Binding-site contacts:
Ligand atom CAG contacts residue PHE234 of chain 1.F at 4.2 Å (hydrophobic).
Ligand atom NAY contacts residue TYR219 of chain 1.F at 4.3 Å.
Ligand atom OAC contacts residue TYR219 of chain 1.F at 4.2 Å.
Ligand atom NAX contacts residue PHE111 of chain 1.F at 3.7 Å.
Ligand atom CAS contacts residue PHE111 of chain 1.F at 4.3 Å (hydrophobic).
Ligand atom CAM contacts residue PHE234 of chain 1.F at 4.5 Å (hydrophobic).
Ligand atom SAE contacts residue PHE111 of chain 1.F at 4.2 Å.
Ligand atom CAV contacts residue PHE111 of chain 1.F at 4.0 Å (hydrophobic).
Ligand atom CAL contacts residue PHE234 of chain 1.F at 3.6 Å (hydrophobic).
Ligand atom CAS contacts residue PHE234 of chain 1.F at 3.9 Å (hydrophobic).
Ligand atom CAL contacts residue PHE111 of chain 1.F at 3.6 Å (hydrophobic).
Ligand atom CAH contacts residue PHE234 of chain 1.F at 4.0 Å (hydrophobic).
Ligand atom OAD contacts residue TYR219 of chain 1.F at 3.4 Å (h-bond).
Ligand atom OAB contacts residue ALA206 of chain 1.F at 4.0 Å.
Ligand atom CAH contacts residue ASP233 of chain 1.F at 3.5 Å.
Ligand atom CAI contacts residue PHE234 of chain 1.F at 4.4 Å (hydrophobic).
Ligand atom CAO contacts residue PHE234 of chain 1.F at 3.7 Å (hydrophobic).
Ligand atom CAU contacts residue PHE111 of chain 1.F at 4.3 Å (hydrophobic).
Ligand atom CAO contacts residue PHE111 of chain 1.F at 3.6 Å (hydrophobic).
Ligand atom CAG contacts residue ASP233 of chain 1.F at 3.4 Å.
Ligand atom CAI contacts residue ASP233 of chain 1.F at 4.4 Å.
Ligand atom SAE contacts residue ASN21 of chain 1.F at 4.5 Å.
Ligand atom CAO contacts residue PHE334 of chain 1.F at 4.4 Å (hydrophobic).
Ligand atom CAU contacts residue PHE334 of chain 1.F at 4.4 Å (hydrophobic).
Ligand atom OAA contacts residue PHE334 of chain 1.F at 3.5 Å.
Ligand atom OAD contacts residue LEU420 of chain 1.F at 4.4 Å.
Ligand atom OAB contacts residue GLY207 of chain 1.F at 3.2 Å (h-bond).

Sequence of chain 1.F:
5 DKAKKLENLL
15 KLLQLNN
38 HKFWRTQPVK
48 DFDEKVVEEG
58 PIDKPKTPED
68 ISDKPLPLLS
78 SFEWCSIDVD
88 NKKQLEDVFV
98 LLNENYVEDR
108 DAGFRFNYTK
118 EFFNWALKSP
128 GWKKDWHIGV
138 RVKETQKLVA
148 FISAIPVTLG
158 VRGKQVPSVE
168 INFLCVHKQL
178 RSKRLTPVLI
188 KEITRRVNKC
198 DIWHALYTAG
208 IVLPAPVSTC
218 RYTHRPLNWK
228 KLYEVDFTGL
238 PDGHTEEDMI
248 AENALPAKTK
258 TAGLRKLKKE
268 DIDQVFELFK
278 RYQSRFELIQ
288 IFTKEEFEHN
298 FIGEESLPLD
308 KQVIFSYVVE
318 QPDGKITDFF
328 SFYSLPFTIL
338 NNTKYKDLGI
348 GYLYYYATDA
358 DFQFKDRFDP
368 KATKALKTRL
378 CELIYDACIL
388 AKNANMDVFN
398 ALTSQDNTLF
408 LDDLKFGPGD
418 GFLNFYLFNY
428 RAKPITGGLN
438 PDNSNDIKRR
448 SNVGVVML

A small-molecule ligand and the protein it binds are described below.
Small molecule (SMILES): O=C1/C(=C/c2cccc([N+](=O)[O-])c2O)SC(=S)N1Cc1ccccc1